Sequence of chain 49.B:
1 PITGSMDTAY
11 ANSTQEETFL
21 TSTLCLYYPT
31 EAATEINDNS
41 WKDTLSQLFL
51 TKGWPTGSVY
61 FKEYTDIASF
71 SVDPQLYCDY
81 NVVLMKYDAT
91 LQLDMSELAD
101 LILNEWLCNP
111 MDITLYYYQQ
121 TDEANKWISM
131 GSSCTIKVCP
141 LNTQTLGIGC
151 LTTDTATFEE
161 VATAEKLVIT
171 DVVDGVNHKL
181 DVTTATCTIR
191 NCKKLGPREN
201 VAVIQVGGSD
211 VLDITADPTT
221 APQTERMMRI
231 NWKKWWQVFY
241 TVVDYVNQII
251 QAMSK

This protein binds this small molecule.
Small molecule (SMILES): CC(=O)N[C@H]1[C@H](O[C@H]2[C@H](O)[C@@H](NC(C)=O)CO[C@@H]2CO)O[C@H](CO)[C@@H](O)[C@@H]1O

Binding-site contacts:
Ligand atom O7 contacts residue ASN12 of chain 49.B at 3.7 Å.
Ligand atom C1 contacts residue ASN12 of chain 49.B at 2.2 Å.
Ligand atom O5 contacts residue ASN12 of chain 49.B at 2.7 Å (h-bond).
Ligand atom C5 contacts residue ASN12 of chain 49.B at 4.1 Å.
Ligand atom C2 contacts residue ASN12 of chain 49.B at 3.2 Å.
Ligand atom N2 contacts residue ASN12 of chain 49.B at 3.8 Å.
Ligand atom C7 contacts residue ASN12 of chain 49.B at 3.9 Å.